Binding-site contacts:
Ligand atom PG contacts residue MG1 of chain 1.O at 3.4 Å.
Ligand atom O3G contacts residue SER226 of chain 1.C at 3.5 Å.
Ligand atom PB contacts residue MG1 of chain 1.O at 3.2 Å.
Ligand atom O3G contacts residue TYR220 of chain 1.C at 2.6 Å (h-bond).
Ligand atom O3B contacts residue TYR220 of chain 1.C at 3.4 Å (h-bond).
Ligand atom PG contacts residue TYR220 of chain 1.C at 3.6 Å.
Ligand atom O1G contacts residue MG1 of chain 1.O at 2.3 Å.
Ligand atom C2 contacts residue TYR65 of chain 1.C at 3.6 Å (hydrophobic).
Ligand atom O2A contacts residue MG1 of chain 1.O at 3.5 Å.
Ligand atom O1A contacts residue ASN66 of chain 1.C at 2.8 Å (h-bond).
Ligand atom O1B contacts residue ASP70 of chain 1.C at 2.9 Å (salt-bridge).
Ligand atom O2G contacts residue LEU227 of chain 1.C at 3.2 Å (h-bond).
Ligand atom O2' contacts residue SER64 of chain 1.C at 2.9 Å (h-bond).
Ligand atom C1' contacts residue SER64 of chain 1.C at 3.6 Å.
Ligand atom O1G contacts residue LYS69 of chain 1.C at 3.1 Å (salt-bridge).
Ligand atom N6 contacts residue ILE112 of chain 1.C at 2.9 Å (h-bond).
Ligand atom O3B contacts residue LYS69 of chain 1.C at 3.5 Å (salt-bridge).
Ligand atom N1 contacts residue ILE112 of chain 1.C at 3.0 Å (h-bond).
Ligand atom O2' contacts residue ILE166 of chain 1.C at 3.6 Å.
Ligand atom O3G contacts residue LEU227 of chain 1.C at 3.5 Å (h-bond).
Ligand atom C2 contacts residue VAL110 of chain 1.C at 3.4 Å (hydrophobic).
Ligand atom O3B contacts residue ASP70 of chain 1.C at 3.2 Å (salt-bridge).
Ligand atom O3' contacts residue CYS71 of chain 1.C at 3.0 Å.
Ligand atom O2B contacts residue ASP70 of chain 1.C at 3.2 Å (salt-bridge).
Ligand atom C3A contacts residue ASN66 of chain 1.C at 3.1 Å.
Ligand atom C5 contacts residue ASN66 of chain 1.C at 3.5 Å.
Ligand atom N7 contacts residue ASN66 of chain 1.C at 3.3 Å (h-bond).
Ligand atom PG contacts residue LYS69 of chain 1.C at 3.6 Å.
Ligand atom O1B contacts residue MG1 of chain 1.O at 2.0 Å.
Ligand atom O2' contacts residue GLY167 of chain 1.C at 2.8 Å (h-bond).
Ligand atom O1G contacts residue ASP70 of chain 1.C at 2.9 Å (salt-bridge).
Ligand atom O3' contacts residue GLY167 of chain 1.C at 3.3 Å.
Ligand atom O2B contacts residue GLY68 of chain 1.C at 3.2 Å.
Ligand atom PB contacts residue ASP70 of chain 1.C at 3.4 Å.
Ligand atom N3 contacts residue SER64 of chain 1.C at 3.6 Å.
Ligand atom O3G contacts residue LYS69 of chain 1.C at 3.1 Å (salt-bridge).
Ligand atom O3B contacts residue GLY68 of chain 1.C at 3.5 Å.
Ligand atom O3B contacts residue MG1 of chain 1.O at 3.4 Å.
Ligand atom O2B contacts residue CYS71 of chain 1.C at 3.0 Å (h-bond).
Ligand atom O4' contacts residue ILE166 of chain 1.C at 3.4 Å.

The small molecule below binds the protein below.
Small molecule (SMILES): Nc1ncnc2c1ncn2[C@@H]1O[C@H](CO[P](=O)(O)C[P](=O)(O)OP(=O)(O)O)[C@@H](O)[C@H]1O

Sequence of chain 1.C:
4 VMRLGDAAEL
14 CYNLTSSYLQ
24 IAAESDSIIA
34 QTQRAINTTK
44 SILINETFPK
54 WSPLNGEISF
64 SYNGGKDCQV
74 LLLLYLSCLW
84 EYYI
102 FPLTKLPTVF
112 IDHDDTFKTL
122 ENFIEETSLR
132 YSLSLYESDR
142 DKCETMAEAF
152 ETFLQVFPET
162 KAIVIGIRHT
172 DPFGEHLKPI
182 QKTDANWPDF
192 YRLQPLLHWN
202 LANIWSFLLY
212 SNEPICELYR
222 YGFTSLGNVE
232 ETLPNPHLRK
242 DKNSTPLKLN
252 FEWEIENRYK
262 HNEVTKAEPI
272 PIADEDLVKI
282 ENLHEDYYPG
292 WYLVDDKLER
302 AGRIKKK